Sequence of chain 2.A:
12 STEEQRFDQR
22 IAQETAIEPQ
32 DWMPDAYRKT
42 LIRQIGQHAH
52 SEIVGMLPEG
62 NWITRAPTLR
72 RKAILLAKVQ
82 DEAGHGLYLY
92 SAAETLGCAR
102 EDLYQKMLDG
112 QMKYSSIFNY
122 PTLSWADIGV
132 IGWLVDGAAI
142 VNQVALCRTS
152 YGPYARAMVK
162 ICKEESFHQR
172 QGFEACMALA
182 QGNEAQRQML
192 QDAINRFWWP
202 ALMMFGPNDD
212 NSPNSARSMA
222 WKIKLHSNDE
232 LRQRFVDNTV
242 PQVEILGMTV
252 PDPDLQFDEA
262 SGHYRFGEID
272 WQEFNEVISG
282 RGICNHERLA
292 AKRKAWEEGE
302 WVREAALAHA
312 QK

Binding-site contacts:
Ligand atom O2D contacts residue ARG44 of chain 2.A at 3.5 Å (salt-bridge).
Ligand atom N6A contacts residue MET204 of chain 2.A at 2.8 Å (h-bond).
Ligand atom O8A contacts residue ARG44 of chain 2.A at 3.7 Å.
Ligand atom C5A contacts residue PHE275 of chain 2.A at 3.6 Å (hydrophobic).
Ligand atom N7A contacts residue PHE275 of chain 2.A at 3.4 Å.
Ligand atom C2A contacts residue ILE279 of chain 2.A at 3.4 Å (hydrophobic).
Ligand atom O5A contacts residue ASN215 of chain 2.A at 3.6 Å.
Ligand atom N1A contacts residue SER117 of chain 2.A at 2.7 Å (h-bond).
Ligand atom C2A contacts residue SER117 of chain 2.A at 3.2 Å.
Ligand atom C8A contacts residue PRO208 of chain 2.A at 3.4 Å (hydrophobic).
Ligand atom O9A contacts residue ARG44 of chain 2.A at 2.9 Å (salt-bridge).
Ligand atom C8A contacts residue GLY207 of chain 2.A at 3.5 Å.
Ligand atom O7A contacts residue LYS114 of chain 2.A at 2.6 Å (salt-bridge).
Ligand atom C6A contacts residue SER117 of chain 2.A at 3.5 Å.
Ligand atom O3D contacts residue LYS114 of chain 2.A at 3.5 Å.
Ligand atom C3D contacts residue ASN215 of chain 2.A at 3.8 Å.
Ligand atom N6A contacts residue MET205 of chain 2.A at 3.2 Å.
Ligand atom O6A contacts residue LYS225 of chain 2.A at 3.4 Å (salt-bridge).
Ligand atom P1A contacts residue PRO208 of chain 2.A at 3.7 Å.
Ligand atom N1A contacts residue SER116 of chain 2.A at 3.6 Å.
Ligand atom O1A contacts residue SER213 of chain 2.A at 3.1 Å (h-bond).
Ligand atom O3A contacts residue ASN215 of chain 2.A at 3.5 Å (h-bond).
Ligand atom N7A contacts residue GLY207 of chain 2.A at 3.0 Å.
Ligand atom O4A contacts residue ARG44 of chain 2.A at 3.2 Å (salt-bridge).
Ligand atom N6A contacts residue SER117 of chain 2.A at 3.0 Å (h-bond).
Ligand atom O2A contacts residue ASN229 of chain 2.A at 2.8 Å (h-bond).
Ligand atom O5A contacts residue LYS225 of chain 2.A at 2.7 Å (salt-bridge).
Ligand atom C8A contacts residue PHE275 of chain 2.A at 3.7 Å (hydrophobic).
Ligand atom P1A contacts residue SER213 of chain 2.A at 3.4 Å.
Ligand atom N3A contacts residue ILE279 of chain 2.A at 3.4 Å.
Ligand atom P3D contacts residue LYS114 of chain 2.A at 3.8 Å.
Ligand atom O5D contacts residue PRO208 of chain 2.A at 3.1 Å.
Ligand atom P2A contacts residue LYS225 of chain 2.A at 3.7 Å.
Ligand atom O1A contacts residue ASN215 of chain 2.A at 3.2 Å (h-bond).
Ligand atom O2A contacts residue PRO208 of chain 2.A at 3.2 Å.
Ligand atom C2A contacts residue TYR115 of chain 2.A at 3.5 Å (hydrophobic).
Ligand atom O9A contacts residue GLN48 of chain 2.A at 3.0 Å (h-bond).
Ligand atom O2A contacts residue SER213 of chain 2.A at 2.8 Å (h-bond).
Ligand atom O1A contacts residue PRO214 of chain 2.A at 3.3 Å (h-bond).
Ligand atom O8A contacts residue ASN215 of chain 2.A at 3.0 Å (h-bond).

The small molecule below binds the protein below.
Small molecule (SMILES): CC(C)(CO[P](=O)(O)O[P](=O)(O)OC[C@H]1O[C@@H](n2cnc3c(N)ncnc32)[C@H](O)[C@@H]1OP(=O)(O)O)[C@@H](O)C(=O)NCCC(=O)NCCSC(=O)Cc1ccccc1